Binding-site contacts:
Ligand atom O1' contacts residue HIS251 of chain 1.B at 2.7 Å (h-bond).
Ligand atom CL1 contacts residue TRP285 of chain 1.B at 4.5 Å.
Ligand atom C1' contacts residue ASN230 of chain 1.B at 3.5 Å.
Ligand atom C2 contacts residue ASN230 of chain 1.B at 3.5 Å.
Ligand atom C1 contacts residue ASN230 of chain 1.B at 3.7 Å.
Ligand atom C3 contacts residue ASN230 of chain 1.B at 4.5 Å.
Ligand atom O2' contacts residue HIS251 of chain 1.B at 3.4 Å (h-bond).
Ligand atom C4 contacts residue ILE232 of chain 1.B at 3.9 Å (hydrophobic).
Ligand atom O1' contacts residue GLY249 of chain 1.B at 3.7 Å.
Ligand atom O2 contacts residue HIS251 of chain 1.B at 3.7 Å.
Ligand atom C6 contacts residue ILE232 of chain 1.B at 3.8 Å (hydrophobic).
Ligand atom C6 contacts residue LEU202 of chain 1.B at 4.3 Å (hydrophobic).
Ligand atom C1' contacts residue TRP285 of chain 1.B at 3.8 Å (hydrophobic).
Ligand atom CL2 contacts residue LEU282 of chain 1.B at 4.1 Å.
Ligand atom C5 contacts residue TRP285 of chain 1.B at 3.6 Å (hydrophobic).
Ligand atom C3 contacts residue TRP285 of chain 1.B at 3.6 Å (hydrophobic).
Ligand atom O2 contacts residue ASN230 of chain 1.B at 3.1 Å (h-bond).
Ligand atom CL2 contacts residue ILE232 of chain 1.B at 4.5 Å.
Ligand atom C4 contacts residue TRP285 of chain 1.B at 3.5 Å (hydrophobic).
Ligand atom C1 contacts residue ILE232 of chain 1.B at 4.0 Å (hydrophobic).
Ligand atom CL1 contacts residue ALA161 of chain 1.B at 3.9 Å.
Ligand atom C4 contacts residue LEU202 of chain 1.B at 4.4 Å (hydrophobic).
Ligand atom CL2 contacts residue PHE206 of chain 1.B at 4.1 Å.
Ligand atom C6 contacts residue TRP285 of chain 1.B at 3.4 Å (hydrophobic).
Ligand atom CL2 contacts residue TRP285 of chain 1.B at 3.8 Å.
Ligand atom C1' contacts residue HIS251 of chain 1.B at 3.2 Å.
Ligand atom C2 contacts residue TRP285 of chain 1.B at 3.9 Å (hydrophobic).
Ligand atom O1' contacts residue ASN230 of chain 1.B at 2.6 Å (h-bond).
Ligand atom CL2 contacts residue LEU202 of chain 1.B at 4.3 Å.
Ligand atom C1 contacts residue TRP285 of chain 1.B at 3.5 Å (hydrophobic).
Ligand atom C5 contacts residue ILE232 of chain 1.B at 3.8 Å (hydrophobic).
Ligand atom O2' contacts residue TRP285 of chain 1.B at 3.1 Å (h-bond).
Ligand atom O2' contacts residue LEU290 of chain 1.B at 4.2 Å.
Ligand atom C3 contacts residue ILE232 of chain 1.B at 3.9 Å (hydrophobic).
Ligand atom CL1 contacts residue LEU158 of chain 1.B at 4.3 Å.
Ligand atom O1' contacts residue ILE232 of chain 1.B at 4.4 Å.
Ligand atom C2 contacts residue ILE232 of chain 1.B at 4.2 Å (hydrophobic).
Ligand atom C1 contacts residue HIS251 of chain 1.B at 4.3 Å.
Ligand atom C5 contacts residue LEU202 of chain 1.B at 3.6 Å (hydrophobic).
Ligand atom O2 contacts residue LEU158 of chain 1.B at 4.5 Å.

Sequence of chain 1.B:
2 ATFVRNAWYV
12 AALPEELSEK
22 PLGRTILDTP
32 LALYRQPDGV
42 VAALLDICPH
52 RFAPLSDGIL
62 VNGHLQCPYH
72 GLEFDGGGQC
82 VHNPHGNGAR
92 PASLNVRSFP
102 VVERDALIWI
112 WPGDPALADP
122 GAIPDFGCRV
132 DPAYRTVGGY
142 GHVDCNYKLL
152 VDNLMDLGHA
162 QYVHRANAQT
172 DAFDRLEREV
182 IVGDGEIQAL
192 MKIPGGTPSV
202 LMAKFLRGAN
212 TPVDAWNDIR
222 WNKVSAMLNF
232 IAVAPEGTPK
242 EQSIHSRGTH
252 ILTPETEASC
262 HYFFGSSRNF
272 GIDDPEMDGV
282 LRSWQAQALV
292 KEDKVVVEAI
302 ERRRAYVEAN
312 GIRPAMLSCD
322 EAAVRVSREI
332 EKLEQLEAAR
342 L

This small molecule binds to this protein.
Small molecule (SMILES): O=C(O)c1c(Cl)ccc(Cl)c1O